A protein and the small-molecule ligand that binds it are described below.
Small molecule (SMILES): CCN(CC)Cc1ccc(CNC(=O)c2csc3nc[nH]c(=O)c23)cc1

Sequence of chain 1.A:
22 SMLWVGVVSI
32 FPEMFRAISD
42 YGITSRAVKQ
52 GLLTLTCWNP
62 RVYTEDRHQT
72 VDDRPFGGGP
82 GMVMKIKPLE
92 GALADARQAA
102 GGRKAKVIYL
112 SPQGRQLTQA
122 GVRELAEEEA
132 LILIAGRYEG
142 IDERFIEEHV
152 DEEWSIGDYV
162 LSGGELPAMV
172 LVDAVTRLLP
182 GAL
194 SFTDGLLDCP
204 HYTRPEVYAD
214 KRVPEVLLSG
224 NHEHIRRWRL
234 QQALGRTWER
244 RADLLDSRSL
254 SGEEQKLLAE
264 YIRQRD

Sequence of chain 1.B:
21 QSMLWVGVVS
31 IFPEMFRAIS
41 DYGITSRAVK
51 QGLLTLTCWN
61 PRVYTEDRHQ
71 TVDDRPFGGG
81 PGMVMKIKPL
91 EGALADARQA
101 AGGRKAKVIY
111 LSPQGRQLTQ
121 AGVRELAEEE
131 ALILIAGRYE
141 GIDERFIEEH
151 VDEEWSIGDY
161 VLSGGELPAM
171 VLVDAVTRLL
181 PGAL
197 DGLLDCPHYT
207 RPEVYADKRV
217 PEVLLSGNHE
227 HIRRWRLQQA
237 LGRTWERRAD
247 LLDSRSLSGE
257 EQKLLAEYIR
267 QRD

Binding-site contacts:
Ligand atom CAF contacts residue TYR139 of chain 1.A at 3.5 Å (hydrophobic).
Ligand atom SAR contacts residue SER112 of chain 1.A at 3.3 Å (h-bond).
Ligand atom SAR contacts residue LEU111 of chain 1.A at 3.5 Å.
Ligand atom CAS contacts residue GLY164 of chain 1.A at 3.6 Å.
Ligand atom CAT contacts residue LEU162 of chain 1.A at 3.7 Å (hydrophobic).
Ligand atom NAO contacts residue SER156 of chain 1.A at 3.4 Å (h-bond).
Ligand atom NAP contacts residue PRO113 of chain 1.A at 3.7 Å.
Ligand atom CAK contacts residue TYR139 of chain 1.A at 3.7 Å (hydrophobic).
Ligand atom CAJ contacts residue GLY165 of chain 1.A at 3.7 Å.
Ligand atom CAA contacts residue TYR139 of chain 1.A at 3.5 Å (hydrophobic).
Ligand atom CAL contacts residue ASP201 of chain 1.B at 3.6 Å.
Ligand atom NAQ contacts residue TYR160 of chain 1.A at 2.8 Å (h-bond).
Ligand atom NAP contacts residue LEU162 of chain 1.A at 3.7 Å.
Ligand atom OAC contacts residue GLY165 of chain 1.A at 3.0 Å (h-bond).
Ligand atom CAJ contacts residue LEU111 of chain 1.A at 3.4 Å (hydrophobic).
Ligand atom CAF contacts residue LEU162 of chain 1.A at 3.3 Å (hydrophobic).
Ligand atom CAB contacts residue GLY141 of chain 1.A at 3.3 Å.
Ligand atom NAO contacts residue ILE157 of chain 1.A at 3.1 Å (h-bond).
Ligand atom CAB contacts residue TYR139 of chain 1.A at 3.2 Å (hydrophobic).
Ligand atom CAJ contacts residue SER112 of chain 1.A at 3.4 Å.
Ligand atom CAI contacts residue GLY158 of chain 1.A at 3.2 Å.
Ligand atom CAI contacts residue SER156 of chain 1.A at 3.5 Å.
Ligand atom CAX contacts residue PRO168 of chain 1.A at 3.7 Å (hydrophobic).
Ligand atom CAE contacts residue ARG138 of chain 1.A at 3.5 Å.
Ligand atom OAD contacts residue PRO113 of chain 1.A at 3.7 Å.
Ligand atom CAM contacts residue GLY164 of chain 1.A at 3.7 Å.
Ligand atom CAI contacts residue TYR160 of chain 1.A at 3.6 Å (hydrophobic).
Ligand atom CAB contacts residue GLU140 of chain 1.A at 3.7 Å.
Ligand atom SAR contacts residue PRO168 of chain 1.A at 3.4 Å.
Ligand atom NAZ contacts residue TYR139 of chain 1.A at 3.6 Å.
Ligand atom CAB contacts residue HIS204 of chain 1.B at 3.4 Å.
Ligand atom OAC contacts residue GLY137 of chain 1.A at 3.8 Å.
Ligand atom OAD contacts residue LEU162 of chain 1.A at 3.0 Å (h-bond).
Ligand atom CAM contacts residue ARG138 of chain 1.A at 3.8 Å.
Ligand atom CAG contacts residue TYR139 of chain 1.A at 3.7 Å (hydrophobic).
Ligand atom OAC contacts residue GLY164 of chain 1.A at 3.1 Å.
Ligand atom CAH contacts residue TYR139 of chain 1.A at 3.3 Å (hydrophobic).
Ligand atom OAD contacts residue TYR160 of chain 1.A at 3.8 Å.
Ligand atom CAM contacts residue LEU162 of chain 1.A at 3.2 Å (hydrophobic).
Ligand atom CAL contacts residue HIS204 of chain 1.B at 3.5 Å.